Sequence of chain 1.A:
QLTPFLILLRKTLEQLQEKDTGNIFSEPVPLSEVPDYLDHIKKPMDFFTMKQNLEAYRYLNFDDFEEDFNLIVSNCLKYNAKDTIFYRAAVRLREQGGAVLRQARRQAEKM

This protein binds this small molecule.
Small molecule (SMILES): CC(C)Cc1ccc(S(=O)(=O)Nc2cc3c(cc2N2CCCC2)n(C)c(=O)c(=O)n3C)cc1

Binding-site contacts:
Ligand atom NBE contacts residue PHE90 of chain 1.A at 3.5 Å.
Ligand atom CAU contacts residue PHE90 of chain 1.A at 4.0 Å (hydrophobic).
Ligand atom CAX contacts residue PHE90 of chain 1.A at 3.9 Å (hydrophobic).
Ligand atom CAM contacts residue PRO34 of chain 1.A at 3.9 Å (hydrophobic).
Ligand atom CAD contacts residue PHE29 of chain 1.A at 3.8 Å (hydrophobic).
Ligand atom OAF contacts residue CYS80 of chain 1.A at 3.4 Å (h-bond).
Ligand atom CAM contacts residue PHE90 of chain 1.A at 3.6 Å (hydrophobic).
Ligand atom CBA contacts residue PHE90 of chain 1.A at 3.4 Å (hydrophobic).
Ligand atom NAT contacts residue PRO34 of chain 1.A at 3.4 Å.
Ligand atom CAC contacts residue TYR83 of chain 1.A at 4.0 Å (hydrophobic).
Ligand atom CAV contacts residue PRO34 of chain 1.A at 3.6 Å (hydrophobic).
Ligand atom NBF contacts residue PHE90 of chain 1.A at 3.8 Å.
Ligand atom OAG contacts residue PRO34 of chain 1.A at 4.0 Å.
Ligand atom OAG contacts residue GLU37 of chain 1.A at 3.2 Å.
Ligand atom CAZ contacts residue ASN84 of chain 1.A at 3.9 Å.
Ligand atom CAI contacts residue PHE90 of chain 1.A at 4.0 Å (hydrophobic).
Ligand atom CBA contacts residue VAL33 of chain 1.A at 3.8 Å (hydrophobic).
Ligand atom CAK contacts residue PHE90 of chain 1.A at 4.0 Å (hydrophobic).
Ligand atom CAN contacts residue ILE28 of chain 1.A at 3.5 Å (hydrophobic).
Ligand atom NBE contacts residue VAL33 of chain 1.A at 3.6 Å.
Ligand atom CAC contacts residue VAL33 of chain 1.A at 3.9 Å (hydrophobic).
Ligand atom OAF contacts residue ASN84 of chain 1.A at 3.4 Å (h-bond).
Ligand atom CAA contacts residue PHE90 of chain 1.A at 3.9 Å (hydrophobic).
Ligand atom CAY contacts residue ASN84 of chain 1.A at 3.8 Å.
Ligand atom OAE contacts residue ASN84 of chain 1.A at 3.0 Å (h-bond).
Ligand atom CAJ contacts residue PHE90 of chain 1.A at 3.9 Å (hydrophobic).
Ligand atom CBB contacts residue PHE90 of chain 1.A at 3.5 Å (hydrophobic).
Ligand atom CAZ contacts residue VAL33 of chain 1.A at 3.8 Å (hydrophobic).
Ligand atom OAE contacts residue TYR83 of chain 1.A at 3.2 Å.
Ligand atom CAP contacts residue ILE28 of chain 1.A at 3.7 Å (hydrophobic).
Ligand atom CAL contacts residue PHE90 of chain 1.A at 4.0 Å (hydrophobic).
Ligand atom NBF contacts residue VAL33 of chain 1.A at 3.8 Å.
Ligand atom OAH contacts residue GLU37 of chain 1.A at 3.6 Å.
Ligand atom CAC contacts residue PHE90 of chain 1.A at 3.9 Å (hydrophobic).
Ligand atom CAC contacts residue VAL38 of chain 1.A at 3.7 Å (hydrophobic).
Ligand atom CAN contacts residue PHE90 of chain 1.A at 3.6 Å (hydrophobic).
Ligand atom CAY contacts residue PHE90 of chain 1.A at 3.8 Å (hydrophobic).
Ligand atom CAW contacts residue PHE90 of chain 1.A at 4.0 Å (hydrophobic).
Ligand atom CAD contacts residue ILE28 of chain 1.A at 3.2 Å (hydrophobic).
Ligand atom CAV contacts residue PHE90 of chain 1.A at 3.8 Å (hydrophobic).